Sequence of chain 1.F:
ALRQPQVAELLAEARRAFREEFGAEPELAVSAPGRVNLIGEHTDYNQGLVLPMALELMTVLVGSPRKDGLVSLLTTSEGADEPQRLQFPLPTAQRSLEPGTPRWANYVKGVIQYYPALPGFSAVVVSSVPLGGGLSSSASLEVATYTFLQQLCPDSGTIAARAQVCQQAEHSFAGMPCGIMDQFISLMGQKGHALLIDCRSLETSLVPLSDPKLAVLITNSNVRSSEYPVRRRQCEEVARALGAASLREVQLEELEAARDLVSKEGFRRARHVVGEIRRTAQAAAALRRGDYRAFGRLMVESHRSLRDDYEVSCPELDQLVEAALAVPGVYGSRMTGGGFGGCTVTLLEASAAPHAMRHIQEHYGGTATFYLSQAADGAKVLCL

The protein below binds the small molecule below.
Small molecule (SMILES): OC[C@H]1O[C@@H](O)[C@H](O)[C@@H](O)[C@H]1O

Binding-site contacts:
Ligand atom C5 contacts residue GLY353 of chain 1.F at 4.2 Å.
Ligand atom O3 contacts residue TYR243 of chain 1.F at 3.9 Å.
Ligand atom O4 contacts residue ASP53 of chain 1.F at 3.6 Å.
Ligand atom O5 contacts residue GLY353 of chain 1.F at 3.4 Å (h-bond).
Ligand atom C6 contacts residue GLY353 of chain 1.F at 4.1 Å.
Ligand atom O4 contacts residue TYR54 of chain 1.F at 3.8 Å.
Ligand atom O6 contacts residue HIS51 of chain 1.F at 2.8 Å (h-bond).
Ligand atom C3 contacts residue GLY190 of chain 1.F at 4.2 Å.
Ligand atom O5 contacts residue TYR243 of chain 1.F at 3.6 Å.
Ligand atom C3 contacts residue ASP53 of chain 1.F at 3.4 Å.
Ligand atom C3 contacts residue TYR243 of chain 1.F at 4.0 Å (hydrophobic).
Ligand atom C1 contacts residue ARG44 of chain 1.F at 4.2 Å.
Ligand atom O1 contacts residue TYR243 of chain 1.F at 4.2 Å.
Ligand atom O4 contacts residue GLY190 of chain 1.F at 4.1 Å.
Ligand atom C2 contacts residue TYR243 of chain 1.F at 3.8 Å (hydrophobic).
Ligand atom C2 contacts residue ASP193 of chain 1.F at 3.5 Å.
Ligand atom C6 contacts residue HIS51 of chain 1.F at 3.8 Å.
Ligand atom O1 contacts residue GLY353 of chain 1.F at 3.9 Å.
Ligand atom O6 contacts residue GLU50 of chain 1.F at 2.8 Å (salt-bridge).
Ligand atom O4 contacts residue TYR243 of chain 1.F at 2.6 Å (h-bond).
Ligand atom C5 contacts residue GLY352 of chain 1.F at 4.2 Å.
Ligand atom C1 contacts residue GLY353 of chain 1.F at 4.0 Å.
Ligand atom C2 contacts residue CYS189 of chain 1.F at 3.9 Å (hydrophobic).
Ligand atom C4 contacts residue TYR243 of chain 1.F at 3.8 Å (hydrophobic).
Ligand atom O3 contacts residue CYS189 of chain 1.F at 3.7 Å.
Ligand atom O3 contacts residue ASP53 of chain 1.F at 2.6 Å (salt-bridge).
Ligand atom O3 contacts residue GLY190 of chain 1.F at 2.9 Å (h-bond).
Ligand atom C3 contacts residue ASP193 of chain 1.F at 3.5 Å.
Ligand atom O2 contacts residue ASP193 of chain 1.F at 2.7 Å (salt-bridge).
Ligand atom O2 contacts residue CYS189 of chain 1.F at 3.3 Å.
Ligand atom C4 contacts residue ASP53 of chain 1.F at 3.4 Å.
Ligand atom C6 contacts residue GLU50 of chain 1.F at 3.6 Å.
Ligand atom O5 contacts residue GLY352 of chain 1.F at 3.9 Å.
Ligand atom C1 contacts residue ASP193 of chain 1.F at 3.7 Å.
Ligand atom O1 contacts residue MET187 of chain 1.F at 3.6 Å.
Ligand atom C2 contacts residue MET187 of chain 1.F at 4.2 Å (hydrophobic).
Ligand atom C1 contacts residue TYR243 of chain 1.F at 4.3 Å (hydrophobic).
Ligand atom C6 contacts residue GLY352 of chain 1.F at 3.8 Å.
Ligand atom O3 contacts residue ASP193 of chain 1.F at 4.2 Å.
Ligand atom C5 contacts residue GLU50 of chain 1.F at 4.1 Å.